A small-molecule ligand and the protein it binds are described below.
Small molecule (SMILES): Cc1c(-c2cc3cc(Nc4cc5n(n4)CC(=O)N(C(C)C)CC5)ncc3c(N)c2F)cnc2c1NCCO2

Sequence of chain 1.A:
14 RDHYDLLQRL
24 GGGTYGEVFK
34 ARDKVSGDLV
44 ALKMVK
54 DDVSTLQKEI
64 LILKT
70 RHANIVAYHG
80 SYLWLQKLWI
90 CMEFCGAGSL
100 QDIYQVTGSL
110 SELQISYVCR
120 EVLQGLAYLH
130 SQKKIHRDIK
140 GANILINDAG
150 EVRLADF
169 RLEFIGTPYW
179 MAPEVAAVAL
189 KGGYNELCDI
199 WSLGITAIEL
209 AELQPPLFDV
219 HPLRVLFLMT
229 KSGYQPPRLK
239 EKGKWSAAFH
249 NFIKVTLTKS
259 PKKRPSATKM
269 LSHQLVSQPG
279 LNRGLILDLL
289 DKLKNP

Binding-site contacts:
Ligand atom N38 contacts residue MET91 of chain 1.A at 3.2 Å.
Ligand atom N23 contacts residue PHE156 of chain 1.A at 3.6 Å.
Ligand atom N23 contacts residue TYR28 of chain 1.A at 3.4 Å.
Ligand atom O14 contacts residue LEU23 of chain 1.A at 3.3 Å.
Ligand atom C22 contacts residue TYR28 of chain 1.A at 3.5 Å (hydrophobic).
Ligand atom F33 contacts residue PHE156 of chain 1.A at 3.1 Å.
Ligand atom C8 contacts residue GLY97 of chain 1.A at 3.5 Å.
Ligand atom C9 contacts residue CYS94 of chain 1.A at 3.4 Å (hydrophobic).
Ligand atom C29 contacts residue TYR28 of chain 1.A at 3.5 Å (hydrophobic).
Ligand atom C26 contacts residue THR27 of chain 1.A at 3.5 Å.
Ligand atom N15 contacts residue CYS94 of chain 1.A at 3.1 Å (h-bond).
Ligand atom C24 contacts residue PHE156 of chain 1.A at 3.6 Å (hydrophobic).
Ligand atom N37 contacts residue GLU92 of chain 1.A at 3.5 Å (salt-bridge).
Ligand atom C7 contacts residue GLY97 of chain 1.A at 3.4 Å.
Ligand atom O14 contacts residue GLY24 of chain 1.A at 2.9 Å (h-bond).
Ligand atom C12 contacts residue ASP101 of chain 1.A at 3.2 Å.
Ligand atom C18 contacts residue LEU144 of chain 1.A at 3.5 Å (hydrophobic).
Ligand atom C29 contacts residue PHE156 of chain 1.A at 3.6 Å (hydrophobic).
Ligand atom C27 contacts residue ASN142 of chain 1.A at 3.2 Å.
Ligand atom C27 contacts residue TYR28 of chain 1.A at 3.6 Å (hydrophobic).
Ligand atom C22 contacts residue VAL31 of chain 1.A at 3.5 Å (hydrophobic).
Ligand atom O25 contacts residue LYS46 of chain 1.A at 3.5 Å (salt-bridge).
Ligand atom N15 contacts residue PHE93 of chain 1.A at 3.5 Å.
Ligand atom C8 contacts residue CYS94 of chain 1.A at 3.2 Å (hydrophobic).
Ligand atom F33 contacts residue MET91 of chain 1.A at 3.1 Å.
Ligand atom C36 contacts residue GLU92 of chain 1.A at 3.0 Å.
Ligand atom C22 contacts residue PHE156 of chain 1.A at 3.6 Å (hydrophobic).
Ligand atom C19 contacts residue TYR28 of chain 1.A at 3.5 Å (hydrophobic).
Ligand atom C26 contacts residue TYR28 of chain 1.A at 3.6 Å (hydrophobic).
Ligand atom N23 contacts residue LYS46 of chain 1.A at 3.0 Å.
Ligand atom C35 contacts residue LEU144 of chain 1.A at 3.4 Å (hydrophobic).
Ligand atom C3 contacts residue GLN21 of chain 1.A at 3.5 Å.
Ligand atom O25 contacts residue TYR28 of chain 1.A at 3.4 Å (h-bond).
Ligand atom C8 contacts residue PHE93 of chain 1.A at 3.6 Å (hydrophobic).
Ligand atom C9 contacts residue LEU23 of chain 1.A at 3.6 Å (hydrophobic).
Ligand atom C30 contacts residue TYR28 of chain 1.A at 3.6 Å (hydrophobic).
Ligand atom C36 contacts residue ALA44 of chain 1.A at 3.5 Å (hydrophobic).
Ligand atom N37 contacts residue CYS94 of chain 1.A at 3.3 Å (h-bond).
Ligand atom N28 contacts residue ASN142 of chain 1.A at 3.5 Å (h-bond).
Ligand atom N38 contacts residue VAL75 of chain 1.A at 3.1 Å.